Sequence of chain 1.B:
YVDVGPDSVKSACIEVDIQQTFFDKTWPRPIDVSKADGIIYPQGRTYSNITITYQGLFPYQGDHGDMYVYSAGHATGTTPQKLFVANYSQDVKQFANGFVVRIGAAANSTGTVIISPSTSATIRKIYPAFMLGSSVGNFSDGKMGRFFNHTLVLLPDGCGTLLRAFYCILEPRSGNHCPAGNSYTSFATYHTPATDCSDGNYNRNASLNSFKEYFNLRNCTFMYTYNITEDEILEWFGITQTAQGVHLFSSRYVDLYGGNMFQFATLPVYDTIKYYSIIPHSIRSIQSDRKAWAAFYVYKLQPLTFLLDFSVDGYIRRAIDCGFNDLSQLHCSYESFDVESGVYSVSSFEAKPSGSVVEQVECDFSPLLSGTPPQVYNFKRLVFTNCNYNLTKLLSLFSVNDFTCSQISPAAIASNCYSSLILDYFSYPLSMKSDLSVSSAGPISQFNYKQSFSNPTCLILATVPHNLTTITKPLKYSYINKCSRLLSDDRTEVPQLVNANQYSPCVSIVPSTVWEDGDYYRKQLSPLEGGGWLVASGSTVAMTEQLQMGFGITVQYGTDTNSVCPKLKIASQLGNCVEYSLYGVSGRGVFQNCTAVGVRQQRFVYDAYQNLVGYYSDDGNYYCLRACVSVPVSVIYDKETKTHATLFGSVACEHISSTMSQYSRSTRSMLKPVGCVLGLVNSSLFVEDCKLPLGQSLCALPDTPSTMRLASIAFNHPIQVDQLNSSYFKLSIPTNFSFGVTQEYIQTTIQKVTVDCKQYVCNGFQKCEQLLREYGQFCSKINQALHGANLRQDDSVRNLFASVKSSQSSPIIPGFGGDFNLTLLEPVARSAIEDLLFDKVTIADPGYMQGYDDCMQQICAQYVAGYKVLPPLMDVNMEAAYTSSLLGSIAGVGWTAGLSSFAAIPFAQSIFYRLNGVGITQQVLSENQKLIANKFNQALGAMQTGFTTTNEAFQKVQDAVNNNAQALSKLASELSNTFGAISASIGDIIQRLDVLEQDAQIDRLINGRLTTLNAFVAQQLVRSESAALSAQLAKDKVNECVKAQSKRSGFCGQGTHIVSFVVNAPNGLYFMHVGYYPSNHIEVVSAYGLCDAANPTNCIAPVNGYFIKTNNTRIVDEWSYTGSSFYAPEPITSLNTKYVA

This protein binds this small molecule.
Small molecule (SMILES): CC(=O)N[C@@H]1[C@@H](O)[C@H](O)[C@@H](CO)O[C@H]1O

Binding-site contacts:
Ligand atom C1 contacts residue ASN49 of chain 1.B at 2.6 Å.
Ligand atom C2 contacts residue ASN49 of chain 1.B at 3.9 Å.
Ligand atom O6 contacts residue VAL312 of chain 1.B at 3.4 Å.
Ligand atom C6 contacts residue VAL312 of chain 1.B at 3.5 Å (hydrophobic).
Ligand atom C5 contacts residue ASN49 of chain 1.B at 4.2 Å.
Ligand atom O5 contacts residue ASN49 of chain 1.B at 2.9 Å (h-bond).
Ligand atom O5 contacts residue VAL312 of chain 1.B at 3.6 Å.
Ligand atom C5 contacts residue VAL312 of chain 1.B at 3.9 Å (hydrophobic).
Ligand atom N2 contacts residue ASN49 of chain 1.B at 4.5 Å.
Ligand atom O6 contacts residue ASN49 of chain 1.B at 4.2 Å.